Binding-site contacts:
Ligand atom CM6 contacts residue LEU181 of chain 10.A at 3.8 Å (hydrophobic).
Ligand atom C4 contacts residue LEU100 of chain 10.A at 3.9 Å (hydrophobic).
Ligand atom C1B contacts residue ILE98 of chain 10.A at 3.7 Å (hydrophobic).
Ligand atom O1 contacts residue LEU100 of chain 10.A at 3.7 Å.
Ligand atom CM4 contacts residue ALA166 of chain 10.A at 3.1 Å (hydrophobic).
Ligand atom CM4 contacts residue VAL168 of chain 10.A at 3.9 Å (hydrophobic).
Ligand atom C5 contacts residue MET214 of chain 10.A at 3.4 Å (hydrophobic).
Ligand atom C1C contacts residue MET214 of chain 10.A at 3.2 Å (hydrophobic).
Ligand atom N3A contacts residue TYR144 of chain 10.A at 3.2 Å.
Ligand atom C2B contacts residue ILE122 of chain 10.A at 4.0 Å (hydrophobic).
Ligand atom N1A contacts residue LEU217 of chain 10.A at 3.3 Å.
Ligand atom N5A contacts residue MET124 of chain 10.A at 3.9 Å.
Ligand atom CM6 contacts residue LEU184 of chain 10.A at 3.7 Å (hydrophobic).
Ligand atom N1A contacts residue MET124 of chain 10.A at 3.6 Å.
Ligand atom N2 contacts residue LEU100 of chain 10.A at 3.8 Å.
Ligand atom N5A contacts residue LEU217 of chain 10.A at 3.6 Å.
Ligand atom C2A contacts residue PHE179 of chain 10.A at 3.5 Å (hydrophobic).
Ligand atom O1 contacts residue MET214 of chain 10.A at 3.2 Å.
Ligand atom C5B contacts residue TYR144 of chain 10.A at 3.8 Å (hydrophobic).
Ligand atom N4A contacts residue TYR144 of chain 10.A at 3.7 Å.
Ligand atom CM2 contacts residue ILE122 of chain 10.A at 3.8 Å (hydrophobic).
Ligand atom C4 contacts residue MET214 of chain 10.A at 3.7 Å (hydrophobic).
Ligand atom C2A contacts residue LEU217 of chain 10.A at 4.0 Å (hydrophobic).
Ligand atom N2 contacts residue MET214 of chain 10.A at 3.8 Å.
Ligand atom C4 contacts residue TYR190 of chain 10.A at 3.7 Å (hydrophobic).
Ligand atom C1B contacts residue LEU181 of chain 10.A at 4.0 Å (hydrophobic).
Ligand atom CM3 contacts residue TYR190 of chain 10.A at 3.6 Å (hydrophobic).
Ligand atom C6B contacts residue LEU181 of chain 10.A at 3.5 Å (hydrophobic).
Ligand atom C5B contacts residue LEU181 of chain 10.A at 3.6 Å (hydrophobic).
Ligand atom N1A contacts residue PHE179 of chain 10.A at 3.3 Å.
Ligand atom CM6 contacts residue TYR144 of chain 10.A at 3.7 Å (hydrophobic).
Ligand atom N3A contacts residue PHE179 of chain 10.A at 3.7 Å.
Ligand atom N4A contacts residue PHE179 of chain 10.A at 3.5 Å.
Ligand atom O1B contacts residue ILE98 of chain 10.A at 3.2 Å.
Ligand atom CM4 contacts residue TYR144 of chain 10.A at 3.8 Å (hydrophobic).
Ligand atom C6B contacts residue ILE98 of chain 10.A at 3.8 Å (hydrophobic).
Ligand atom CM4 contacts residue TYR142 of chain 10.A at 3.7 Å (hydrophobic).
Ligand atom CM2 contacts residue ILE77 of chain 10.A at 3.8 Å (hydrophobic).
Ligand atom N5A contacts residue PHE179 of chain 10.A at 3.3 Å.
Ligand atom C3 contacts residue LEU100 of chain 10.A at 3.8 Å (hydrophobic).

Sequence of chain 10.A:
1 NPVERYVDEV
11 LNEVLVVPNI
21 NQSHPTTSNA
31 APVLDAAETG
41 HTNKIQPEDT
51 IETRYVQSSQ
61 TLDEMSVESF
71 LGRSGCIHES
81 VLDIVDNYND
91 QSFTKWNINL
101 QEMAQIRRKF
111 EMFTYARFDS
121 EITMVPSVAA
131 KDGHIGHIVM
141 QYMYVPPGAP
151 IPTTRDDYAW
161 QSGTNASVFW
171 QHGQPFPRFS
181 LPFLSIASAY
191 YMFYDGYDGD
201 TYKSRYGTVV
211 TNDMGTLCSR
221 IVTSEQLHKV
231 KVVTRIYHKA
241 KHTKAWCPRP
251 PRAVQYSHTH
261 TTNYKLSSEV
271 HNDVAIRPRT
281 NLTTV

A protein and the small-molecule ligand that binds it are described below.
Small molecule (SMILES): Cc1cc(CCCOc2c(C)cc(-c3nnn(C)n3)cc2C)on1